Sequence of chain 23.A:
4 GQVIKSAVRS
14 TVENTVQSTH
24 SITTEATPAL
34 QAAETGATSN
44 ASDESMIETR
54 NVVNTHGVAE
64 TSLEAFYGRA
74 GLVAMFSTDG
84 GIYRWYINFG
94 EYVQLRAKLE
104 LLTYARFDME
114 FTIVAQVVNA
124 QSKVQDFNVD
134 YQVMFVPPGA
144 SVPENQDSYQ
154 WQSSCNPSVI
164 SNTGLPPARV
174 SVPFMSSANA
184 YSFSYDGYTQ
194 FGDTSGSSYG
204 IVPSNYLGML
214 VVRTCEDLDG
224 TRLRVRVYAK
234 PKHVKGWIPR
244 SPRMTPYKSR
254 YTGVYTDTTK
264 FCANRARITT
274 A

Sequence of chain 24.A:
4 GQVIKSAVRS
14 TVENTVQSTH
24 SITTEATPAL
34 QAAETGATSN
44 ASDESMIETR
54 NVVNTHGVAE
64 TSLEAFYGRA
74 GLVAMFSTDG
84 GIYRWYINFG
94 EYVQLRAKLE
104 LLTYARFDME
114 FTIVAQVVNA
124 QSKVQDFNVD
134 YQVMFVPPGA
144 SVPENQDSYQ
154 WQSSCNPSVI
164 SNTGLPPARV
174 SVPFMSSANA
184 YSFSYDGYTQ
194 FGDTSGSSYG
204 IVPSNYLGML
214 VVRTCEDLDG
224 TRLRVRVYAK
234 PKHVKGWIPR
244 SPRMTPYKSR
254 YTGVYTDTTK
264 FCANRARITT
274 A

A small-molecule ligand and the protein it binds are described below.
Small molecule (SMILES): NCC(=O)O

Binding-site contacts:
Ligand atom OXT contacts residue ARG216 of chain 23.A at 3.0 Å (salt-bridge).
Ligand atom CA contacts residue SER151 of chain 23.A at 4.0 Å.
Ligand atom O contacts residue MET78 of chain 24.A at 3.9 Å.
Ligand atom OXT contacts residue ASP150 of chain 23.A at 4.3 Å.
Ligand atom CA contacts residue CYS1 of chain 24.P at 2.4 Å (hydrophobic).
Ligand atom N contacts residue ASP150 of chain 23.A at 3.4 Å (salt-bridge).
Ligand atom O contacts residue LEU75 of chain 24.A at 3.8 Å.
Ligand atom CA contacts residue GLN155 of chain 23.A at 4.3 Å.
Ligand atom C contacts residue ARG216 of chain 23.A at 3.6 Å.
Ligand atom OXT contacts residue MET78 of chain 24.A at 3.5 Å (h-bond).
Ligand atom C contacts residue ARG229 of chain 24.A at 3.7 Å.
Ligand atom N contacts residue CYS1 of chain 24.P at 1.3 Å.
Ligand atom CA contacts residue MET78 of chain 24.A at 4.0 Å (hydrophobic).
Ligand atom O contacts residue ARG229 of chain 24.A at 2.9 Å (salt-bridge).
Ligand atom C contacts residue MET78 of chain 24.A at 3.6 Å (hydrophobic).
Ligand atom N contacts residue MET78 of chain 24.A at 3.8 Å.
Ligand atom CA contacts residue TRP154 of chain 23.A at 4.3 Å (hydrophobic).
Ligand atom O contacts residue ARG216 of chain 23.A at 2.9 Å (salt-bridge).
Ligand atom O contacts residue TRP154 of chain 23.A at 4.1 Å.
Ligand atom CA contacts residue LEU75 of chain 24.A at 3.7 Å (hydrophobic).
Ligand atom N contacts residue SER151 of chain 23.A at 3.5 Å (h-bond).
Ligand atom N contacts residue TYR152 of chain 23.A at 4.2 Å.
Ligand atom C contacts residue CYS1 of chain 24.P at 3.7 Å (hydrophobic).
Ligand atom C contacts residue LEU75 of chain 24.A at 4.2 Å (hydrophobic).
Ligand atom OXT contacts residue CYS1 of chain 24.P at 4.0 Å.
Ligand atom OXT contacts residue ARG229 of chain 24.A at 3.1 Å (salt-bridge).
Ligand atom C contacts residue TRP154 of chain 23.A at 4.1 Å (hydrophobic).